A small-molecule ligand and the protein it binds are described below.
Small molecule (SMILES): O=C(CCCC[C@@H]1SC[C@@H]2NC(=O)N[C@@H]21)Nc1ccc([N+](=O)[O-])cc1

Sequence of chain 1.A:
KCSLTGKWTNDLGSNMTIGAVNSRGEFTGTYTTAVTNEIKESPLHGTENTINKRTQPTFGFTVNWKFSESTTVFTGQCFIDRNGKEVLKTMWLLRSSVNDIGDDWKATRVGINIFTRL

Binding-site contacts:
Ligand atom O3 contacts residue ASN118 of chain 2.A at 4.1 Å.
Ligand atom N1 contacts residue ASN118 of chain 2.A at 3.1 Å (h-bond).
Ligand atom C21 contacts residue ARG114 of chain 2.A at 4.2 Å.
Ligand atom C9 contacts residue PHE72 of chain 2.A at 3.8 Å (hydrophobic).
Ligand atom C3 contacts residue SER16 of chain 2.A at 3.9 Å.
Ligand atom C2 contacts residue TRP110 of chain 1.A at 3.5 Å (hydrophobic).
Ligand atom O2 contacts residue SER73 of chain 2.A at 3.4 Å (h-bond).
Ligand atom C6 contacts residue PHE79 of chain 2.A at 4.2 Å (hydrophobic).
Ligand atom C3 contacts residue TYR33 of chain 2.A at 3.5 Å (hydrophobic).
Ligand atom C1 contacts residue SER73 of chain 2.A at 4.0 Å.
Ligand atom C5 contacts residue TRP110 of chain 1.A at 4.0 Å (hydrophobic).
Ligand atom C4 contacts residue TRP110 of chain 1.A at 3.6 Å (hydrophobic).
Ligand atom O3 contacts residue TYR33 of chain 2.A at 2.6 Å (h-bond).
Ligand atom C5 contacts residue TRP97 of chain 2.A at 4.1 Å (hydrophobic).
Ligand atom N25 contacts residue LYS111 of chain 1.A at 3.7 Å.
Ligand atom C3 contacts residue ASN118 of chain 2.A at 4.0 Å.
Ligand atom O3 contacts residue ASN12 of chain 2.A at 3.8 Å.
Ligand atom C2 contacts residue TRP70 of chain 2.A at 4.2 Å (hydrophobic).
Ligand atom S1 contacts residue TRP70 of chain 2.A at 3.4 Å.
Ligand atom C8 contacts residue TRP70 of chain 2.A at 3.5 Å (hydrophobic).
Ligand atom C7 contacts residue TRP110 of chain 1.A at 3.9 Å (hydrophobic).
Ligand atom O3 contacts residue SER16 of chain 2.A at 2.9 Å (h-bond).
Ligand atom C7 contacts residue LEU99 of chain 2.A at 4.0 Å (hydrophobic).
Ligand atom C1 contacts residue SER75 of chain 2.A at 4.2 Å.
Ligand atom C10 contacts residue TRP70 of chain 2.A at 3.9 Å (hydrophobic).
Ligand atom C6 contacts residue THR77 of chain 2.A at 4.2 Å.
Ligand atom N1 contacts residue LEU14 of chain 2.A at 3.8 Å.
Ligand atom O2 contacts residue SER75 of chain 2.A at 3.1 Å (h-bond).
Ligand atom C10 contacts residue PHE72 of chain 2.A at 3.6 Å (hydrophobic).
Ligand atom C6 contacts residue TRP97 of chain 2.A at 3.4 Å (hydrophobic).
Ligand atom S1 contacts residue THR77 of chain 2.A at 3.2 Å (h-bond).
Ligand atom O27 contacts residue LYS111 of chain 1.A at 2.9 Å (salt-bridge).
Ligand atom C23 contacts residue LYS111 of chain 1.A at 4.0 Å.
Ligand atom C7 contacts residue TRP70 of chain 2.A at 4.0 Å (hydrophobic).
Ligand atom C2 contacts residue LEU99 of chain 2.A at 4.0 Å (hydrophobic).
Ligand atom C10 contacts residue SER73 of chain 2.A at 3.8 Å.
Ligand atom C5 contacts residue ASN118 of chain 2.A at 4.0 Å.
Ligand atom C24 contacts residue TRP110 of chain 1.A at 3.9 Å (hydrophobic).
Ligand atom C3 contacts residue LEU14 of chain 2.A at 4.2 Å (hydrophobic).
Ligand atom N1 contacts residue TYR33 of chain 2.A at 3.8 Å.

Sequence of chain 2.A:
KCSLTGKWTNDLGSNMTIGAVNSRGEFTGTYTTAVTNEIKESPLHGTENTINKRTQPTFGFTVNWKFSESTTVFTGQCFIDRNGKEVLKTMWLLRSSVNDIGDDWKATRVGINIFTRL